Binding-site contacts:
Ligand atom O7 contacts residue ASN149 of chain 1.E at 4.1 Å.
Ligand atom C6 contacts residue TYR152 of chain 1.E at 3.8 Å (hydrophobic).
Ligand atom C1 contacts residue ASN149 of chain 1.E at 1.4 Å.
Ligand atom C5 contacts residue VAL148 of chain 1.E at 4.3 Å (hydrophobic).
Ligand atom C5 contacts residue TYR152 of chain 1.E at 3.8 Å (hydrophobic).
Ligand atom C5 contacts residue TYR152 of chain 1.E at 4.4 Å (hydrophobic).
Ligand atom C4 contacts residue ASN149 of chain 1.E at 4.2 Å.
Ligand atom C5 contacts residue ASN149 of chain 1.E at 3.7 Å.
Ligand atom C2 contacts residue THR151 of chain 1.E at 4.2 Å.
Ligand atom C2 contacts residue ASN149 of chain 1.E at 2.5 Å.
Ligand atom C8 contacts residue THR151 of chain 1.E at 3.7 Å.
Ligand atom C4 contacts residue PHE174 of chain 1.E at 4.0 Å (hydrophobic).
Ligand atom C6 contacts residue VAL148 of chain 1.E at 4.5 Å (hydrophobic).
Ligand atom C7 contacts residue ASN149 of chain 1.E at 3.7 Å.
Ligand atom C4 contacts residue THR169 of chain 1.E at 3.8 Å.
Ligand atom C1 contacts residue VAL148 of chain 1.E at 4.2 Å (hydrophobic).
Ligand atom O6 contacts residue VAL148 of chain 1.E at 4.0 Å.
Ligand atom C3 contacts residue THR169 of chain 1.E at 3.8 Å.
Ligand atom C6 contacts residue VAL148 of chain 1.E at 4.5 Å (hydrophobic).
Ligand atom O4 contacts residue LEU168 of chain 1.E at 3.9 Å.
Ligand atom C6 contacts residue MET154 of chain 1.E at 4.4 Å (hydrophobic).
Ligand atom O4 contacts residue PHE174 of chain 1.E at 4.1 Å.
Ligand atom C3 contacts residue ASN149 of chain 1.E at 3.8 Å.
Ligand atom C7 contacts residue THR151 of chain 1.E at 4.0 Å.
Ligand atom C1 contacts residue TYR152 of chain 1.E at 4.0 Å (hydrophobic).
Ligand atom O3 contacts residue THR169 of chain 1.E at 3.0 Å.
Ligand atom C6 contacts residue TYR152 of chain 1.E at 3.8 Å (hydrophobic).
Ligand atom O5 contacts residue ASN149 of chain 1.E at 2.4 Å (h-bond).
Ligand atom O5 contacts residue TYR152 of chain 1.E at 3.8 Å.
Ligand atom C1 contacts residue THR151 of chain 1.E at 4.0 Å.
Ligand atom O5 contacts residue VAL148 of chain 1.E at 3.6 Å.
Ligand atom C2 contacts residue THR169 of chain 1.E at 4.1 Å.
Ligand atom N2 contacts residue THR151 of chain 1.E at 3.3 Å.
Ligand atom N2 contacts residue ASN149 of chain 1.E at 2.9 Å (h-bond).
Ligand atom O4 contacts residue THR169 of chain 1.E at 3.0 Å.
Ligand atom O3 contacts residue THR172 of chain 1.E at 3.4 Å.

Sequence of chain 1.E:
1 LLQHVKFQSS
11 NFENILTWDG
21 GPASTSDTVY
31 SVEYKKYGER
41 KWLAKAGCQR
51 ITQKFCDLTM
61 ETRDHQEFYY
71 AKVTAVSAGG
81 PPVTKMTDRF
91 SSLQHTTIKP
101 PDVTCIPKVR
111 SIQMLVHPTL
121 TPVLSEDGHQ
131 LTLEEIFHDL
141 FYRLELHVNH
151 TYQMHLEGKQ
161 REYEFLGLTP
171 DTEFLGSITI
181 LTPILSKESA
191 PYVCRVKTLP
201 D

The protein below binds the small molecule below.
Small molecule (SMILES): CC(=O)N[C@H]1[C@H](O[C@H]2[C@H](O)[C@@H](NC(C)=O)CO[C@@H]2CO[C@@H]2O[C@@H](C)[C@@H](O)[C@@H](O)[C@@H]2O)O[C@H](CO)[C@@H](O[C@@H]2O[C@H](CO)[C@@H](O)[C@H](O)[C@@H]2O)[C@@H]1O